The small molecule below binds the protein below.
Small molecule (SMILES): CC(=O)N[C@H]1[C@H](O[C@H]2[C@@H](O)[C@@H](CO)O[C@@H](O[C@H]3[C@H](O)[C@@H](O)[C@H](O)O[C@@H]3CO)[C@@H]2O)O[C@H](CO)[C@@H](O[C@@H]2O[C@H](CO[C@]3(C(=O)O)C[C@H](O)[C@@H](NC(C)=O)[C@H]([C@H](O)[C@H](O)CO)O3)[C@H](O)[C@H](O)[C@H]2O)[C@@H]1O

Sequence of chain 1.D:
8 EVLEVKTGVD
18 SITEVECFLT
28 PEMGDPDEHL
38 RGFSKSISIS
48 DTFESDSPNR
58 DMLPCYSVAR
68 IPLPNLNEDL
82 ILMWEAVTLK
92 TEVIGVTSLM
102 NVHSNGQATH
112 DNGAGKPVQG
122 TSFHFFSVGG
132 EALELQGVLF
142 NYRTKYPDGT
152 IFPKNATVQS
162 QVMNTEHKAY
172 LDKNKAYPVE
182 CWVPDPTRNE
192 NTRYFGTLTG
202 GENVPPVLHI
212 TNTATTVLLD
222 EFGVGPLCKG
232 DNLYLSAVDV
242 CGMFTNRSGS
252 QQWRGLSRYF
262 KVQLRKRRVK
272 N

Binding-site contacts:
Ligand atom O6 contacts residue SER249 of chain 1.A at 3.5 Å.
Ligand atom O1A contacts residue SER251 of chain 1.A at 3.2 Å (h-bond).
Ligand atom O7 contacts residue ASN106 of chain 1.A at 3.0 Å (h-bond).
Ligand atom O1A contacts residue SER249 of chain 1.A at 2.6 Å (h-bond).
Ligand atom O9 contacts residue SER43 of chain 1.A at 2.9 Å (h-bond).
Ligand atom C6 contacts residue ASN247 of chain 1.A at 3.9 Å.
Ligand atom O1B contacts residue SER251 of chain 1.A at 2.6 Å (h-bond).
Ligand atom C5 contacts residue ASN247 of chain 1.A at 3.7 Å.
Ligand atom O9 contacts residue LYS42 of chain 1.A at 3.3 Å.
Ligand atom O10 contacts residue LEU37 of chain 1.A at 3.5 Å.
Ligand atom O1B contacts residue SER249 of chain 1.A at 3.8 Å.
Ligand atom C11 contacts residue LEU37 of chain 1.A at 3.8 Å (hydrophobic).
Ligand atom O8 contacts residue SER43 of chain 1.A at 2.6 Å (h-bond).
Ligand atom C8 contacts residue ASN106 of chain 1.A at 3.6 Å.
Ligand atom C8 contacts residue SER43 of chain 1.A at 3.8 Å.
Ligand atom C9 contacts residue SER43 of chain 1.A at 3.7 Å.
Ligand atom C2 contacts residue ARG248 of chain 1.A at 3.9 Å.
Ligand atom C1 contacts residue SER251 of chain 1.A at 3.2 Å.
Ligand atom C11 contacts residue GLN253 of chain 1.A at 3.3 Å.
Ligand atom C7 contacts residue ASN106 of chain 1.A at 3.7 Å.
Ligand atom C8 contacts residue THR49 of chain 1.D at 3.9 Å.
Ligand atom O7 contacts residue ARG248 of chain 1.A at 3.7 Å.
Ligand atom C10 contacts residue ASN247 of chain 1.A at 3.6 Å.
Ligand atom C10 contacts residue GLN253 of chain 1.A at 3.4 Å.
Ligand atom O4 contacts residue ARG248 of chain 1.A at 3.8 Å.
Ligand atom O7 contacts residue LEU37 of chain 1.A at 3.5 Å.
Ligand atom C11 contacts residue ASN247 of chain 1.A at 3.5 Å.
Ligand atom C11 contacts residue PHE50 of chain 1.D at 3.6 Å (hydrophobic).
Ligand atom C4 contacts residue ASN247 of chain 1.A at 3.6 Å.
Ligand atom O4 contacts residue ASN106 of chain 1.A at 3.3 Å (h-bond).
Ligand atom C7 contacts residue GLN253 of chain 1.A at 3.5 Å.
Ligand atom N5 contacts residue GLN253 of chain 1.A at 3.3 Å (h-bond).
Ligand atom C1 contacts residue SER249 of chain 1.A at 3.6 Å.
Ligand atom C6 contacts residue GLN253 of chain 1.A at 3.8 Å.
Ligand atom O1A contacts residue ASN247 of chain 1.A at 3.8 Å.
Ligand atom C9 contacts residue GLN253 of chain 1.A at 3.8 Å.
Ligand atom O1B contacts residue SER43 of chain 1.A at 3.8 Å.
Ligand atom C8 contacts residue ASP48 of chain 1.D at 3.4 Å.
Ligand atom O3 contacts residue ARG248 of chain 1.A at 3.5 Å.
Ligand atom N5 contacts residue ASN247 of chain 1.A at 2.8 Å (h-bond).

Sequence of chain 1.A:
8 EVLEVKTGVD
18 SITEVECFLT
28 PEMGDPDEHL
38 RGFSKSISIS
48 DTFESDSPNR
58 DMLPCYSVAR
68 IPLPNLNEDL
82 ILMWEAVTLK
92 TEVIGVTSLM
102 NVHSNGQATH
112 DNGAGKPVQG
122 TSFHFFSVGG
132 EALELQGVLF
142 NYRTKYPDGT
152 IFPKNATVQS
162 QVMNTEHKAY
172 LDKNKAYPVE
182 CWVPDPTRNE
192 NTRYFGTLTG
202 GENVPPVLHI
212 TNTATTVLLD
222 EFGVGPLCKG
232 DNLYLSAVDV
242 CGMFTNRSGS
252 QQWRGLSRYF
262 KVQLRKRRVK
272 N